Binding-site contacts:
Ligand atom C contacts residue GLU51 of chain 1.B at 3.7 Å.
Ligand atom CG1 contacts residue GLY112 of chain 1.B at 3.5 Å.
Ligand atom NH1 contacts residue GLU53 of chain 1.B at 3.5 Å.
Ligand atom OE2 contacts residue GLU51 of chain 1.B at 2.9 Å (salt-bridge).
Ligand atom O contacts residue GLU51 of chain 1.B at 3.3 Å.
Ligand atom CA contacts residue GLU51 of chain 1.B at 3.6 Å.
Ligand atom CZ contacts residue ASP56 of chain 1.B at 3.6 Å.
Ligand atom NZ contacts residue ASP90 of chain 1.B at 3.1 Å (salt-bridge).
Ligand atom CA contacts residue GOL1 of chain 1.P at 3.6 Å.
Ligand atom CD1 contacts residue ARG147 of chain 1.B at 3.5 Å.
Ligand atom O contacts residue ARG110 of chain 1.B at 2.4 Å (salt-bridge).
Ligand atom CM contacts residue ALA50 of chain 1.B at 3.6 Å (hydrophobic).
Ligand atom C contacts residue ARG110 of chain 1.B at 3.5 Å.
Ligand atom N contacts residue GOL1 of chain 1.P at 3.2 Å (h-bond).
Ligand atom NH1 contacts residue ASP56 of chain 1.B at 2.9 Å (salt-bridge).
Ligand atom CD contacts residue GLU51 of chain 1.B at 3.6 Å.
Ligand atom CG contacts residue GLU51 of chain 1.B at 3.6 Å.
Ligand atom C contacts residue ARG110 of chain 1.B at 3.4 Å.
Ligand atom NZ contacts residue ALA89 of chain 1.B at 3.1 Å (h-bond).
Ligand atom CE contacts residue ALA89 of chain 1.B at 3.7 Å (hydrophobic).
Ligand atom NH2 contacts residue GLU53 of chain 1.B at 3.6 Å (salt-bridge).
Ligand atom CB contacts residue GLU51 of chain 1.B at 3.5 Å.
Ligand atom NZ contacts residue GLU51 of chain 1.B at 2.7 Å (salt-bridge).
Ligand atom CB contacts residue GOL1 of chain 1.P at 3.2 Å.
Ligand atom C3 contacts residue VAL94 of chain 1.B at 3.2 Å (hydrophobic).
Ligand atom CD1 contacts residue TYR113 of chain 1.B at 3.7 Å (hydrophobic).
Ligand atom C4 contacts residue VAL96 of chain 1.B at 3.6 Å (hydrophobic).
Ligand atom CE contacts residue ASP90 of chain 1.B at 3.4 Å.
Ligand atom NH2 contacts residue ASP56 of chain 1.B at 2.9 Å (salt-bridge).
Ligand atom N contacts residue GOL1 of chain 1.P at 3.5 Å (h-bond).
Ligand atom CD1 contacts residue TYR114 of chain 1.B at 3.5 Å (hydrophobic).
Ligand atom CD1 contacts residue GLY112 of chain 1.B at 3.6 Å.
Ligand atom CG1 contacts residue ARG147 of chain 1.B at 3.7 Å.
Ligand atom O contacts residue LEU98 of chain 1.B at 3.7 Å.
Ligand atom O contacts residue TYR114 of chain 1.B at 2.8 Å (h-bond).
Ligand atom NH2 contacts residue SO41 of chain 1.Q at 3.0 Å (h-bond).
Ligand atom NH1 contacts residue GLU53 of chain 1.B at 3.1 Å (salt-bridge).
Ligand atom CD1 contacts residue GOL1 of chain 1.P at 3.6 Å.
Ligand atom CM contacts residue GOL1 of chain 1.P at 3.4 Å.
Ligand atom O contacts residue THR149 of chain 1.B at 3.4 Å (h-bond).

Sequence of chain 1.B:
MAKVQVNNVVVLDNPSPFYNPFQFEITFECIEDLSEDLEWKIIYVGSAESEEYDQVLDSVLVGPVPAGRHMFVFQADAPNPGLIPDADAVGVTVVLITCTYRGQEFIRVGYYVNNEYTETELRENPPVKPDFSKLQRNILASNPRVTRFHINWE

This protein binds this small molecule.
Small molecule (SMILES): CC[C@H](C)[C@H](NC(=O)[C@H](CCCN=C(N)N)NC(=O)NC[C@H](CCC(N)=O)NC(=O)NC[C@H](CC(C)C)NC(=O)NC[C@H](CCCN=C(N)N)NC(=O)NC[C@H](Cc1cccc2ccccc12)NC(=O)[C@H](CCCCN)NC(=O)[C@@H](N)CCC(=O)O)C(=O)N[C@@H](C)C=O